Binding-site contacts:
Ligand atom C4 contacts residue ASN231 of chain 1.A at 4.2 Å.
Ligand atom O5 contacts residue ARG235 of chain 1.A at 3.2 Å (salt-bridge).
Ligand atom C5 contacts residue ARG235 of chain 1.A at 4.4 Å.
Ligand atom C8 contacts residue ASP232 of chain 1.A at 3.4 Å.
Ligand atom C2 contacts residue ASN231 of chain 1.A at 2.5 Å.
Ligand atom N2 contacts residue ASN231 of chain 1.A at 2.9 Å (h-bond).
Ligand atom C1 contacts residue ASN231 of chain 1.A at 1.4 Å.
Ligand atom C8 contacts residue ARG215 of chain 1.A at 4.2 Å.
Ligand atom C7 contacts residue ASP232 of chain 1.A at 4.2 Å.
Ligand atom C6 contacts residue ARG235 of chain 1.A at 4.3 Å.
Ligand atom C1 contacts residue ARG235 of chain 1.A at 3.9 Å.
Ligand atom C7 contacts residue ASN231 of chain 1.A at 3.4 Å.
Ligand atom N2 contacts residue ASP232 of chain 1.A at 4.1 Å.
Ligand atom O7 contacts residue LYS230 of chain 1.A at 4.4 Å.
Ligand atom C3 contacts residue ASN231 of chain 1.A at 3.8 Å.
Ligand atom O6 contacts residue ARG235 of chain 1.A at 3.6 Å.
Ligand atom O7 contacts residue ASN231 of chain 1.A at 3.4 Å (h-bond).
Ligand atom C8 contacts residue ASN231 of chain 1.A at 3.8 Å.
Ligand atom O5 contacts residue ASN231 of chain 1.A at 2.3 Å (h-bond).
Ligand atom O7 contacts residue ARG215 of chain 1.A at 3.6 Å.
Ligand atom O6 contacts residue PRO343 of chain 1.A at 4.0 Å.
Ligand atom C7 contacts residue ARG215 of chain 1.A at 4.3 Å.
Ligand atom C5 contacts residue ASN231 of chain 1.A at 3.6 Å.

The small molecule below binds the protein below.
Small molecule (SMILES): CC(=O)N[C@@H]1[C@@H](O)[C@H](O)[C@@H](CO)O[C@H]1O

Sequence of chain 1.A:
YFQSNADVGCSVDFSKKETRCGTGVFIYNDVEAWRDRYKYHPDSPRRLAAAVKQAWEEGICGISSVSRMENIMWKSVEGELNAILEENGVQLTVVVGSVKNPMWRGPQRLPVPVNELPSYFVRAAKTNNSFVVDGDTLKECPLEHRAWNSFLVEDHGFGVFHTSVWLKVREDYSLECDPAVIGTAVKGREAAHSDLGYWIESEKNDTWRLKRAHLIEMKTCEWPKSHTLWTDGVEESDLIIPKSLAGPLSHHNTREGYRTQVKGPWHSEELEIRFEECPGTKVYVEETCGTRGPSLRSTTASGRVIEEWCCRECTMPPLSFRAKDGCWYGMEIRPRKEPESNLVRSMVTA